A small-molecule ligand and the protein it binds are described below.
Small molecule (SMILES): CC(=O)N[C@@H]1[C@@H](O)[C@H](O)[C@@H](CO)O[C@H]1O

Binding-site contacts:
Ligand atom C5 contacts residue THR117 of chain 1.A at 3.7 Å.
Ligand atom O7 contacts residue GLN124 of chain 1.A at 3.6 Å.
Ligand atom C5 contacts residue ASN120 of chain 1.A at 3.6 Å.
Ligand atom O3 contacts residue MET118 of chain 1.A at 4.4 Å.
Ligand atom C1 contacts residue MET118 of chain 1.A at 4.3 Å (hydrophobic).
Ligand atom C3 contacts residue MET118 of chain 1.A at 4.0 Å (hydrophobic).
Ligand atom O4 contacts residue THR117 of chain 1.A at 4.3 Å.
Ligand atom N2 contacts residue GLN124 of chain 1.A at 3.9 Å.
Ligand atom C4 contacts residue THR117 of chain 1.A at 4.2 Å.
Ligand atom C1 contacts residue THR117 of chain 1.A at 3.7 Å.
Ligand atom C4 contacts residue ASN120 of chain 1.A at 4.2 Å.
Ligand atom C7 contacts residue ASN120 of chain 1.A at 3.5 Å.
Ligand atom C3 contacts residue THR117 of chain 1.A at 3.8 Å.
Ligand atom C2 contacts residue ASN120 of chain 1.A at 2.4 Å.
Ligand atom C8 contacts residue LEU130 of chain 1.A at 4.1 Å (hydrophobic).
Ligand atom N2 contacts residue PHE119 of chain 1.A at 4.3 Å.
Ligand atom C8 contacts residue MET118 of chain 1.A at 3.3 Å (hydrophobic).
Ligand atom C7 contacts residue GLN124 of chain 1.A at 3.4 Å.
Ligand atom N2 contacts residue ASN120 of chain 1.A at 2.9 Å (h-bond).
Ligand atom O5 contacts residue ASN120 of chain 1.A at 2.4 Å (h-bond).
Ligand atom C1 contacts residue ASN120 of chain 1.A at 1.4 Å.
Ligand atom C3 contacts residue ASN120 of chain 1.A at 3.8 Å.
Ligand atom C8 contacts residue GLN124 of chain 1.A at 3.0 Å.
Ligand atom C2 contacts residue MET118 of chain 1.A at 3.9 Å (hydrophobic).
Ligand atom O5 contacts residue THR117 of chain 1.A at 4.1 Å.
Ligand atom C7 contacts residue MET118 of chain 1.A at 3.5 Å (hydrophobic).
Ligand atom O7 contacts residue ASN120 of chain 1.A at 3.6 Å (h-bond).
Ligand atom N2 contacts residue MET118 of chain 1.A at 2.8 Å (h-bond).
Ligand atom O3 contacts residue PHE115 of chain 1.A at 4.4 Å.
Ligand atom C1 contacts residue PHE119 of chain 1.A at 4.4 Å (hydrophobic).
Ligand atom O4 contacts residue PHE115 of chain 1.A at 3.9 Å.
Ligand atom C2 contacts residue THR117 of chain 1.A at 4.2 Å.

Sequence of chain 1.A:
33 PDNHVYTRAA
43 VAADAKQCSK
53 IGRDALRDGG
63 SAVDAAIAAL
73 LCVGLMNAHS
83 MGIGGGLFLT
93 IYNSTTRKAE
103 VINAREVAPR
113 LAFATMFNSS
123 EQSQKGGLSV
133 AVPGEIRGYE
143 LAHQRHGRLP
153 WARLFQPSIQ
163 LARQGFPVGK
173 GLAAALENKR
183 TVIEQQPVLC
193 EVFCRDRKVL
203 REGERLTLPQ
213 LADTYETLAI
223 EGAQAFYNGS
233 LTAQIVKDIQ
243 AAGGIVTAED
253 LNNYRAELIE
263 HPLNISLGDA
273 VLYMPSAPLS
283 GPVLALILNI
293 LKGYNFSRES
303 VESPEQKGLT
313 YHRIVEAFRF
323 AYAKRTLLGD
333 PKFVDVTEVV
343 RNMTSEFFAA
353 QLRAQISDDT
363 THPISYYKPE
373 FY